Binding-site contacts:
Ligand atom C7 contacts residue NDG1 of chain 1.M at 3.3 Å.
Ligand atom O5 contacts residue NDG1 of chain 1.M at 3.7 Å.
Ligand atom O7 contacts residue NDG1 of chain 1.M at 2.7 Å (h-bond).
Ligand atom O1 contacts residue NDG1 of chain 1.M at 2.9 Å (h-bond).
Ligand atom C1 contacts residue NDG1 of chain 1.M at 2.8 Å.
Ligand atom N2 contacts residue NDG1 of chain 1.M at 3.1 Å (h-bond).
Ligand atom O1 contacts residue ARG225 of chain 1.E at 3.0 Å (salt-bridge).
Ligand atom C2 contacts residue NDG1 of chain 1.M at 3.5 Å.
Ligand atom C3 contacts residue NDG1 of chain 1.M at 4.1 Å.
Ligand atom C5 contacts residue NDG1 of chain 1.M at 4.0 Å.
Ligand atom O6 contacts residue NDG1 of chain 1.M at 4.1 Å.
Ligand atom C1 contacts residue ARG225 of chain 1.E at 4.4 Å.

The protein below binds the small molecule below.
Small molecule (SMILES): CC(=O)N[C@@H]1[C@@H](O)[C@H](O)[C@@H](CO)O[C@H]1O

Sequence of chain 1.E:
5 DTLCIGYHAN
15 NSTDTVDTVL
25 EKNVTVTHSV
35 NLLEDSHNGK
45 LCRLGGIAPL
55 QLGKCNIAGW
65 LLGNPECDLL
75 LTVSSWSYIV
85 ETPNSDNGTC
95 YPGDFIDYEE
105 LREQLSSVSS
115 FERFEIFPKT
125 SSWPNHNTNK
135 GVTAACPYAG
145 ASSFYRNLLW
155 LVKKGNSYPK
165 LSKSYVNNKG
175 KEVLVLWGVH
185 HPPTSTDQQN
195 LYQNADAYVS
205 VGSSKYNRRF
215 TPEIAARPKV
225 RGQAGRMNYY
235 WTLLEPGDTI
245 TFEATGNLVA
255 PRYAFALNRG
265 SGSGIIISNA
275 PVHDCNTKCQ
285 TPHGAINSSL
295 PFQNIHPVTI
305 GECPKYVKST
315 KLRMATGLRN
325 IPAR